Binding-site contacts:
Ligand atom CBA contacts residue MET103 of chain 2.C at 3.8 Å (hydrophobic).
Ligand atom CBK contacts residue PHE149 of chain 2.C at 3.7 Å (hydrophobic).
Ligand atom CAN contacts residue ALA94 of chain 2.C at 3.9 Å (hydrophobic).
Ligand atom CAA contacts residue TYR158 of chain 2.C at 3.7 Å (hydrophobic).
Ligand atom CAK contacts residue ILE21 of chain 2.C at 3.6 Å (hydrophobic).
Ligand atom OAJ contacts residue ILE194 of chain 2.C at 3.4 Å (h-bond).
Ligand atom CBG contacts residue LYS165 of chain 2.C at 3.5 Å.
Ligand atom CAP contacts residue GLY96 of chain 2.C at 3.6 Å.
Ligand atom OAE contacts residue MET103 of chain 2.C at 3.3 Å.
Ligand atom CAS contacts residue ILE194 of chain 2.C at 4.0 Å (hydrophobic).
Ligand atom CAO contacts residue ILE21 of chain 2.C at 3.8 Å (hydrophobic).
Ligand atom NAT contacts residue ASP148 of chain 2.C at 3.0 Å (salt-bridge).
Ligand atom CG2 contacts residue MET161 of chain 2.C at 3.7 Å (hydrophobic).
Ligand atom OAJ contacts residue PRO193 of chain 2.C at 3.3 Å.
Ligand atom CAS contacts residue GLY192 of chain 2.C at 3.5 Å.
Ligand atom OAI contacts residue GLY96 of chain 2.C at 3.6 Å.
Ligand atom CBJ contacts residue TYR158 of chain 2.C at 3.7 Å (hydrophobic).
Ligand atom CAL contacts residue MET147 of chain 2.C at 3.5 Å (hydrophobic).
Ligand atom CAL contacts residue ILE95 of chain 2.C at 3.7 Å (hydrophobic).
Ligand atom C contacts residue TYR158 of chain 2.C at 3.8 Å (hydrophobic).
Ligand atom OAX contacts residue TYR158 of chain 2.C at 3.4 Å.
Ligand atom NAT contacts residue ALA191 of chain 2.C at 3.9 Å.
Ligand atom CAS contacts residue PHE149 of chain 2.C at 3.9 Å (hydrophobic).
Ligand atom CG2 contacts residue TYR158 of chain 2.C at 3.9 Å (hydrophobic).
Ligand atom CAL contacts residue GLY96 of chain 2.C at 3.8 Å.
Ligand atom CAD contacts residue PHE149 of chain 2.C at 3.7 Å (hydrophobic).
Ligand atom CAP contacts residue LYS165 of chain 2.C at 3.4 Å.
Ligand atom CAL contacts residue ALA94 of chain 2.C at 3.7 Å (hydrophobic).
Ligand atom CAQ contacts residue ALA191 of chain 2.C at 3.8 Å (hydrophobic).
Ligand atom CBL contacts residue PHE149 of chain 2.C at 3.8 Å (hydrophobic).
Ligand atom O contacts residue TYR158 of chain 2.C at 2.7 Å (h-bond).
Ligand atom CAA contacts residue ALA157 of chain 2.C at 3.6 Å (hydrophobic).
Ligand atom CAD contacts residue LEU218 of chain 2.C at 4.0 Å (hydrophobic).
Ligand atom OAI contacts residue LYS165 of chain 2.C at 2.8 Å (salt-bridge).
Ligand atom CAP contacts residue MET147 of chain 2.C at 3.8 Å (hydrophobic).
Ligand atom CG2 contacts residue MET103 of chain 2.C at 3.7 Å (hydrophobic).
Ligand atom CBG contacts residue GLY96 of chain 2.C at 3.6 Å.
Ligand atom OAI contacts residue MET161 of chain 2.C at 3.5 Å.
Ligand atom CAQ contacts residue ASP148 of chain 2.C at 3.5 Å.
Ligand atom CAM contacts residue MET147 of chain 2.C at 3.8 Å (hydrophobic).

Sequence of chain 2.C:
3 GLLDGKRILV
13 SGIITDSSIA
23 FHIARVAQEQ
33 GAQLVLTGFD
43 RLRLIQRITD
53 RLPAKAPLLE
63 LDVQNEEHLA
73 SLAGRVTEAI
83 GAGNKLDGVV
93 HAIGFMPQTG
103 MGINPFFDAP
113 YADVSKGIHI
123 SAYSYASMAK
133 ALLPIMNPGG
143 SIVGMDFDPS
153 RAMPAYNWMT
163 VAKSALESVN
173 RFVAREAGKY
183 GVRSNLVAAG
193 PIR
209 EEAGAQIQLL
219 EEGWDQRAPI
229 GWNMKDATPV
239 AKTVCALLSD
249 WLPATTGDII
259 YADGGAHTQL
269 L

The small molecule below binds the protein below.
Small molecule (SMILES): CC/C(C)=C1\OC(=O)[C@H](C)[C@H](O)[C@H](Cc2cccnc2)NC(=O)[C@@H](NC(=O)c2ncccc2O)[C@@H](C)OC1=O